Binding-site contacts:
Ligand atom C8 contacts residue TYR36 of chain 1.A at 4.0 Å (hydrophobic).
Ligand atom C4 contacts residue ASN97 of chain 1.B at 3.8 Å.
Ligand atom C7 contacts residue ILE64 of chain 1.A at 3.9 Å (hydrophobic).
Ligand atom O2 contacts residue ILE64 of chain 1.A at 3.9 Å.
Ligand atom C2 contacts residue PRO1 of chain 1.A at 3.8 Å (hydrophobic).
Ligand atom C4 contacts residue VAL106 of chain 1.A at 3.8 Å (hydrophobic).
Ligand atom C5 contacts residue SER63 of chain 1.A at 3.8 Å.
Ligand atom C10 contacts residue PHE113 of chain 1.A at 4.0 Å (hydrophobic).
Ligand atom C3 contacts residue VAL106 of chain 1.A at 3.9 Å (hydrophobic).
Ligand atom N1 contacts residue PRO1 of chain 1.A at 4.0 Å.
Ligand atom C2 contacts residue MET2 of chain 1.A at 3.8 Å (hydrophobic).
Ligand atom C1 contacts residue PRO1 of chain 1.A at 3.3 Å (hydrophobic).
Ligand atom C3 contacts residue HIS62 of chain 1.A at 3.9 Å.
Ligand atom C3 contacts residue MET2 of chain 1.A at 3.9 Å (hydrophobic).
Ligand atom C4 contacts residue MET101 of chain 1.A at 4.0 Å (hydrophobic).
Ligand atom C10 contacts residue TYR36 of chain 1.A at 3.9 Å (hydrophobic).
Ligand atom C1 contacts residue TYR95 of chain 1.B at 3.6 Å (hydrophobic).
Ligand atom C8 contacts residue TYR95 of chain 1.B at 3.5 Å (hydrophobic).
Ligand atom C4 contacts residue SER63 of chain 1.A at 4.1 Å.
Ligand atom C5 contacts residue ILE64 of chain 1.A at 3.7 Å (hydrophobic).
Ligand atom O4 contacts residue TYR36 of chain 1.A at 3.9 Å.
Ligand atom C5 contacts residue VAL106 of chain 1.A at 3.9 Å (hydrophobic).
Ligand atom O3 contacts residue LYS32 of chain 1.A at 3.1 Å (salt-bridge).
Ligand atom O1 contacts residue MET2 of chain 1.A at 3.4 Å.
Ligand atom O1 contacts residue ASN97 of chain 1.B at 2.8 Å (h-bond).
Ligand atom C4 contacts residue HIS62 of chain 1.A at 3.9 Å.
Ligand atom C3 contacts residue ASN97 of chain 1.B at 3.6 Å.
Ligand atom N1 contacts residue LYS32 of chain 1.A at 3.8 Å.
Ligand atom C8 contacts residue PRO1 of chain 1.A at 3.3 Å (hydrophobic).
Ligand atom N1 contacts residue ILE64 of chain 1.A at 3.4 Å (h-bond).
Ligand atom C9 contacts residue TYR36 of chain 1.A at 4.0 Å (hydrophobic).
Ligand atom C7 contacts residue PRO1 of chain 1.A at 3.4 Å (hydrophobic).
Ligand atom C6 contacts residue PRO1 of chain 1.A at 3.5 Å (hydrophobic).
Ligand atom O3 contacts residue TYR36 of chain 1.A at 4.0 Å.
Ligand atom C12 contacts residue TYR36 of chain 1.A at 3.2 Å (hydrophobic).
Ligand atom O1 contacts residue HIS62 of chain 1.A at 3.5 Å.
Ligand atom O2 contacts residue LYS32 of chain 1.A at 3.1 Å (salt-bridge).
Ligand atom C11 contacts residue TYR36 of chain 1.A at 3.8 Å (hydrophobic).
Ligand atom C2 contacts residue TYR95 of chain 1.B at 3.5 Å (hydrophobic).
Ligand atom C9 contacts residue PRO1 of chain 1.A at 3.9 Å (hydrophobic).

Sequence of chain 1.A:
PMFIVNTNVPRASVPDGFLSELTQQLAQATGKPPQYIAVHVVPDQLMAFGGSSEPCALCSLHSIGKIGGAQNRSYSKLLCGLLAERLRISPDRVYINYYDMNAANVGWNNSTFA

The small molecule below binds the protein below.
Small molecule (SMILES): COC(=O)C[C@H]1CC(c2ccc(O)cc2)=NO1

Sequence of chain 1.B:
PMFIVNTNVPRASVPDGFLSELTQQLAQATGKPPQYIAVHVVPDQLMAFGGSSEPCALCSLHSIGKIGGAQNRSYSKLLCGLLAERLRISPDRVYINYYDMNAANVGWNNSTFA